Sequence of chain 1.C:
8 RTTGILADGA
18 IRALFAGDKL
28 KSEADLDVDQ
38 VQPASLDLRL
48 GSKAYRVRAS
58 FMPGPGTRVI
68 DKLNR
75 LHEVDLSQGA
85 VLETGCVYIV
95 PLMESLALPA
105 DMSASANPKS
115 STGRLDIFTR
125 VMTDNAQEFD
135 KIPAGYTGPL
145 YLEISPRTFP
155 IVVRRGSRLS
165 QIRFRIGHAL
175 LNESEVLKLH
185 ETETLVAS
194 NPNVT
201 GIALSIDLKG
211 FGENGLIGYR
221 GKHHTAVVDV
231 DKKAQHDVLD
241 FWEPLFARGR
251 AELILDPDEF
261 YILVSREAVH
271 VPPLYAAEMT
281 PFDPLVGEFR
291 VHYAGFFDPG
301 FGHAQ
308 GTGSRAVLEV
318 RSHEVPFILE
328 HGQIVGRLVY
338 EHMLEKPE

Sequence of chain 1.B:
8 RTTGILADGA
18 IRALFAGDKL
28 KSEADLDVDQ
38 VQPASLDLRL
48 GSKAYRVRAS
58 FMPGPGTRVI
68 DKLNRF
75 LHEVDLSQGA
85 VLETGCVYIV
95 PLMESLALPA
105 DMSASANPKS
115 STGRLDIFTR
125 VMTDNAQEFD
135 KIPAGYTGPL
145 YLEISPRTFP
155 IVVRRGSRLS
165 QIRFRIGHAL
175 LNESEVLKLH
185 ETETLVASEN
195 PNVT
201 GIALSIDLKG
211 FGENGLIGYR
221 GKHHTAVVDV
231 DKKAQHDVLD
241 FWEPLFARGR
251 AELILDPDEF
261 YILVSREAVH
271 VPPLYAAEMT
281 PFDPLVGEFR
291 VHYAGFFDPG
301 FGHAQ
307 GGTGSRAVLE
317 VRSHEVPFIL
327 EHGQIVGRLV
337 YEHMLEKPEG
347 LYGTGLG

This protein binds this small molecule.
Small molecule (SMILES): CC(C)[C@H](NC(=O)[C@H](CS)NC(=O)[C@H](C)NC(=O)[C@@H]1CCCN1C(=O)[C@H](CC(N)=O)NC(=O)[C@@H](N)CO)C(=O)N[C@@H](C)C=O

Binding-site contacts:
Ligand atom CG contacts residue ARG248 of chain 1.C at 3.2 Å.
Ligand atom O contacts residue PHE246 of chain 1.C at 3.2 Å.
Ligand atom CG contacts residue ALA247 of chain 1.C at 3.9 Å (hydrophobic).
Ligand atom O contacts residue ARG248 of chain 1.C at 3.7 Å.
Ligand atom ND2 contacts residue PHE246 of chain 1.C at 3.3 Å.
Ligand atom CG contacts residue ASN214 of chain 1.C at 4.0 Å.
Ligand atom O contacts residue LEU245 of chain 1.C at 3.6 Å.
Ligand atom CG1 contacts residue ARG248 of chain 1.C at 3.9 Å.
Ligand atom CG contacts residue ASN214 of chain 1.C at 3.8 Å.
Ligand atom CB contacts residue ASN214 of chain 1.C at 3.2 Å.
Ligand atom CD contacts residue ASN214 of chain 1.C at 3.7 Å.
Ligand atom CB contacts residue PHE246 of chain 1.C at 3.9 Å (hydrophobic).
Ligand atom O contacts residue LYS222 of chain 1.B at 3.9 Å.
Ligand atom CA contacts residue PRO244 of chain 1.C at 3.6 Å (hydrophobic).
Ligand atom C contacts residue GLU252 of chain 1.C at 3.9 Å.
Ligand atom CG2 contacts residue ARG248 of chain 1.C at 3.2 Å.
Ligand atom OD1 contacts residue ALA247 of chain 1.C at 3.3 Å (h-bond).
Ligand atom CA contacts residue PHE246 of chain 1.C at 3.9 Å (hydrophobic).
Ligand atom ND2 contacts residue ARG248 of chain 1.C at 3.5 Å (salt-bridge).
Ligand atom N contacts residue PHE246 of chain 1.C at 3.0 Å (h-bond).
Ligand atom N contacts residue PHE246 of chain 1.C at 3.8 Å.
Ligand atom C contacts residue PHE246 of chain 1.C at 3.8 Å (hydrophobic).
Ligand atom CD contacts residue PHE246 of chain 1.C at 4.0 Å (hydrophobic).
Ligand atom CB contacts residue LEU253 of chain 1.C at 3.3 Å (hydrophobic).
Ligand atom CB contacts residue PHE246 of chain 1.C at 4.0 Å (hydrophobic).
Ligand atom O contacts residue ASN214 of chain 1.C at 3.4 Å (h-bond).
Ligand atom C contacts residue PHE246 of chain 1.C at 3.7 Å (hydrophobic).
Ligand atom OD1 contacts residue ARG248 of chain 1.C at 3.0 Å.
Ligand atom C contacts residue ARG248 of chain 1.C at 3.7 Å.
Ligand atom CA contacts residue PHE246 of chain 1.C at 3.8 Å (hydrophobic).
Ligand atom O contacts residue PHE246 of chain 1.C at 2.9 Å (h-bond).
Ligand atom SG contacts residue GLU243 of chain 1.C at 3.9 Å.
Ligand atom C contacts residue PHE246 of chain 1.C at 3.9 Å (hydrophobic).
Ligand atom C contacts residue PRO244 of chain 1.C at 3.8 Å (hydrophobic).
Ligand atom O contacts residue PHE246 of chain 1.C at 3.5 Å.
Ligand atom O contacts residue PRO244 of chain 1.C at 3.4 Å (h-bond).
Ligand atom N contacts residue ARG248 of chain 1.C at 4.0 Å.
Ligand atom CB contacts residue PRO244 of chain 1.C at 2.9 Å (hydrophobic).
Ligand atom N contacts residue PRO244 of chain 1.C at 3.5 Å (h-bond).
Ligand atom O contacts residue ARG248 of chain 1.C at 2.8 Å (salt-bridge).